Binding-site contacts:
Ligand atom C10 contacts residue ALA167 of chain 4.A at 4.0 Å (hydrophobic).
Ligand atom C9 contacts residue IMP1 of chain 4.D at 3.5 Å.
Ligand atom C13 contacts residue GLY306 of chain 4.A at 3.9 Å.
Ligand atom N4 contacts residue GLU332 of chain 4.A at 3.0 Å (salt-bridge).
Ligand atom CL contacts residue HIS168 of chain 4.A at 4.0 Å.
Ligand atom O1 contacts residue PRO48 of chain 2.A at 4.0 Å.
Ligand atom C21 contacts residue TYR361 of chain 2.A at 4.0 Å (hydrophobic).
Ligand atom C4 contacts residue GLY306 of chain 4.A at 4.0 Å.
Ligand atom C3 contacts residue MET305 of chain 4.A at 3.8 Å (hydrophobic).
Ligand atom C8 contacts residue THR224 of chain 4.A at 3.6 Å.
Ligand atom C8 contacts residue EDO1 of chain 4.J at 3.6 Å.
Ligand atom C13 contacts residue GLU332 of chain 4.A at 3.7 Å.
Ligand atom C13 contacts residue VAL330 of chain 4.A at 3.5 Å (hydrophobic).
Ligand atom C22 contacts residue SER357 of chain 2.A at 3.6 Å.
Ligand atom C22 contacts residue TYR361 of chain 2.A at 3.6 Å (hydrophobic).
Ligand atom C7 contacts residue IMP1 of chain 4.D at 3.6 Å.
Ligand atom C18 contacts residue ALA167 of chain 4.A at 4.0 Å (hydrophobic).
Ligand atom C21 contacts residue SER357 of chain 2.A at 3.7 Å.
Ligand atom C10 contacts residue GLU332 of chain 4.A at 3.5 Å.
Ligand atom C19 contacts residue PRO48 of chain 2.A at 3.8 Å (hydrophobic).
Ligand atom O25 contacts residue SER166 of chain 4.A at 3.5 Å (h-bond).
Ligand atom C8 contacts residue ALA167 of chain 4.A at 3.6 Å (hydrophobic).
Ligand atom CL contacts residue VAL46 of chain 2.A at 3.9 Å.
Ligand atom N4 contacts residue ALA167 of chain 4.A at 3.8 Å.
Ligand atom C21 contacts residue PRO48 of chain 2.A at 3.8 Å (hydrophobic).
Ligand atom C2 contacts residue GLY306 of chain 4.A at 3.8 Å.
Ligand atom C8 contacts residue TYR361 of chain 2.A at 3.9 Å (hydrophobic).
Ligand atom C8 contacts residue IMP1 of chain 4.D at 3.6 Å.
Ligand atom C7 contacts residue ALA167 of chain 4.A at 3.8 Å (hydrophobic).
Ligand atom C20 contacts residue PRO48 of chain 2.A at 3.7 Å (hydrophobic).
Ligand atom CL contacts residue PRO48 of chain 2.A at 3.9 Å.
Ligand atom C8 contacts residue GLU332 of chain 4.A at 3.7 Å.
Ligand atom C24 contacts residue SER166 of chain 4.A at 4.0 Å.
Ligand atom O1 contacts residue LEU47 of chain 2.A at 3.9 Å.
Ligand atom C28 contacts residue SER166 of chain 4.A at 3.6 Å.
Ligand atom CL contacts residue GLY360 of chain 2.A at 3.7 Å.
Ligand atom C3 contacts residue GLY306 of chain 4.A at 3.7 Å.
Ligand atom N3 contacts residue GLU332 of chain 4.A at 3.0 Å (salt-bridge).
Ligand atom C17 contacts residue ALA167 of chain 4.A at 3.8 Å (hydrophobic).
Ligand atom C17 contacts residue GLU332 of chain 4.A at 4.0 Å.

Sequence of chain 2.A:
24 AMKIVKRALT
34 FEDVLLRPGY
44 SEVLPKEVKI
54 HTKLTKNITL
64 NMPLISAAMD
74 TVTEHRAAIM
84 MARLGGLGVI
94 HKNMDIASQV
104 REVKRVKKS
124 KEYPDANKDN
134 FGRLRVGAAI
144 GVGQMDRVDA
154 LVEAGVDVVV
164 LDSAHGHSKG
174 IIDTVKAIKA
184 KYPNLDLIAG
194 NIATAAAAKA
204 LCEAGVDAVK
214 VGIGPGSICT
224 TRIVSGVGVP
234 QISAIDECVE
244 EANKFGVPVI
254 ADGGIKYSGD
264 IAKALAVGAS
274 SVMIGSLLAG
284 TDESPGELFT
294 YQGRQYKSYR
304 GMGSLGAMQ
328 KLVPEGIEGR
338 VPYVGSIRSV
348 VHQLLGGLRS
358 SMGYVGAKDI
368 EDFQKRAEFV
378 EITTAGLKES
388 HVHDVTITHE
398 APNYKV

This small molecule binds to this protein.
Small molecule (SMILES): C=C(C)c1cccc(C(C)(C)NC(=O)Nc2ccc(Cl)c(OCC(=O)O)c2)c1

Sequence of chain 4.A:
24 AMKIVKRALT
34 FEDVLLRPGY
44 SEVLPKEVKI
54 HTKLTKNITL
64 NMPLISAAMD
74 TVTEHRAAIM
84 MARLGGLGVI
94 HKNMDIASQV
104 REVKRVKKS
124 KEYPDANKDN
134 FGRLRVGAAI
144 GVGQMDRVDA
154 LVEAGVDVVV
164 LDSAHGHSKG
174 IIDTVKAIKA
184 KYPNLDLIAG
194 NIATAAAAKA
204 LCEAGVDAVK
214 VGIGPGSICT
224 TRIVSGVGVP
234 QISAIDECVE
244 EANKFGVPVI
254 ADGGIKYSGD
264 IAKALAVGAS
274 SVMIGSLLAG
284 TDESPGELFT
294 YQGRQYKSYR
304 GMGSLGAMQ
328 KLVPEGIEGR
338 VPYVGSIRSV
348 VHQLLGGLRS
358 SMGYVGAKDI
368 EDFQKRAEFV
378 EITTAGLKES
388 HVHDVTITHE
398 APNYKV